A protein and the small-molecule ligand that binds it are described below.
Small molecule (SMILES): CC(=O)N[C@@H]1[C@@H](O)[C@H](O)[C@@H](CO)O[C@H]1O

Binding-site contacts:
Ligand atom C3 contacts residue ASN616 of chain 1.A at 3.8 Å.
Ligand atom C8 contacts residue CYS617 of chain 1.A at 4.4 Å (hydrophobic).
Ligand atom C8 contacts residue THR618 of chain 1.A at 4.3 Å.
Ligand atom C1 contacts residue ASN616 of chain 1.A at 1.4 Å.
Ligand atom C2 contacts residue ASN616 of chain 1.A at 2.5 Å.
Ligand atom O7 contacts residue THR618 of chain 1.A at 3.6 Å.
Ligand atom C7 contacts residue CYS617 of chain 1.A at 4.2 Å (hydrophobic).
Ligand atom C5 contacts residue ASN616 of chain 1.A at 3.7 Å.
Ligand atom N2 contacts residue THR618 of chain 1.A at 4.4 Å.
Ligand atom C7 contacts residue THR618 of chain 1.A at 3.8 Å.
Ligand atom C4 contacts residue ASN616 of chain 1.A at 4.2 Å.
Ligand atom C7 contacts residue ASN616 of chain 1.A at 3.5 Å.
Ligand atom O7 contacts residue ASN616 of chain 1.A at 3.3 Å (h-bond).
Ligand atom N2 contacts residue CYS617 of chain 1.A at 3.6 Å (h-bond).
Ligand atom O5 contacts residue ASN616 of chain 1.A at 2.4 Å (h-bond).
Ligand atom C2 contacts residue GLN644 of chain 1.A at 4.4 Å.
Ligand atom N2 contacts residue ASN616 of chain 1.A at 2.9 Å (h-bond).

Sequence of chain 1.A:
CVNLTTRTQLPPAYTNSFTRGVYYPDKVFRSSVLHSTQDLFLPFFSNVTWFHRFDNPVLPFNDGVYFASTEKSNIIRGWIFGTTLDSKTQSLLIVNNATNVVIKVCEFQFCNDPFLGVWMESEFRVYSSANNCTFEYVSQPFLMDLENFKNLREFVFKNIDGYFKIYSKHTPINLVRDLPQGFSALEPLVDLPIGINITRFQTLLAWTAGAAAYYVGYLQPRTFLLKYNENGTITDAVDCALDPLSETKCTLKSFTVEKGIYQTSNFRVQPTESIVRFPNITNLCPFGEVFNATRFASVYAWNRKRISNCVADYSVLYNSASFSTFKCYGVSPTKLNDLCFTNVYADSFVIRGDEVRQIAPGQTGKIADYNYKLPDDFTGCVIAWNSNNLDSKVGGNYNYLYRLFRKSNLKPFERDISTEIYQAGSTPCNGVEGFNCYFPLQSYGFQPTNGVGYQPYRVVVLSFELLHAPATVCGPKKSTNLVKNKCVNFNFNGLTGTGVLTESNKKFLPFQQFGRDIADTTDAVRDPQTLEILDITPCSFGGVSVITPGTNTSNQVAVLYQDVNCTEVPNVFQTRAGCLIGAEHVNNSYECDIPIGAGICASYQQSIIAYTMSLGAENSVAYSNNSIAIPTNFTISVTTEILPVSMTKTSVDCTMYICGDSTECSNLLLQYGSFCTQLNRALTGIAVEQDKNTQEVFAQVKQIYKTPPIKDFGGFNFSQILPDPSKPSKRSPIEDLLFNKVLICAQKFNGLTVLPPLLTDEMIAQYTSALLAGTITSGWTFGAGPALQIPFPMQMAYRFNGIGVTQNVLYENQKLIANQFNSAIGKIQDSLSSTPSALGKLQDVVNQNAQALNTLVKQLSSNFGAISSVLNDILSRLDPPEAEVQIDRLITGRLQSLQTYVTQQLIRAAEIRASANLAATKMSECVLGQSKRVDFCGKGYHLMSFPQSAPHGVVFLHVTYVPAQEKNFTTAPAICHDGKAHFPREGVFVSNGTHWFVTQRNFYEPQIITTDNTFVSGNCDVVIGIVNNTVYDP